The protein below binds the small molecule below.
Small molecule (SMILES): CC(=O)N[C@@H]1[C@@H](O)[C@H](O)[C@@H](CO)O[C@H]1O

Sequence of chain 1.B:
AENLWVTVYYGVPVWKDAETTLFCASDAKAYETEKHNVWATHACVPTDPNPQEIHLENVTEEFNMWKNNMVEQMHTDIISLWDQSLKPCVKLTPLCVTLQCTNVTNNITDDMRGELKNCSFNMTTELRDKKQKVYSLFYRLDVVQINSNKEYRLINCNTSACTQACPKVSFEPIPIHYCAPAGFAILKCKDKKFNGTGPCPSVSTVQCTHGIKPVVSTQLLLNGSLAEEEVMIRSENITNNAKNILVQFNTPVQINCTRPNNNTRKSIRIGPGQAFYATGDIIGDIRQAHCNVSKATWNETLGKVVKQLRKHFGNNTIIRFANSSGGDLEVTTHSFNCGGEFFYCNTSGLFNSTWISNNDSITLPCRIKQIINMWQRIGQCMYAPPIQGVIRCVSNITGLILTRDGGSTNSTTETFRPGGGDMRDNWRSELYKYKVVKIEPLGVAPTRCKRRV

Binding-site contacts:
Ligand atom C2 contacts residue ILE108 of chain 1.B at 3.8 Å (hydrophobic).
Ligand atom C4 contacts residue ASN103 of chain 1.B at 4.2 Å.
Ligand atom C6 contacts residue ARG140 of chain 1.B at 3.6 Å.
Ligand atom C8 contacts residue ASN103 of chain 1.B at 3.7 Å.
Ligand atom C1 contacts residue ASN103 of chain 1.B at 1.4 Å.
Ligand atom N2 contacts residue ILE108 of chain 1.B at 3.8 Å.
Ligand atom O7 contacts residue ASN103 of chain 1.B at 3.0 Å (h-bond).
Ligand atom C2 contacts residue ASN103 of chain 1.B at 2.5 Å.
Ligand atom C7 contacts residue ASN103 of chain 1.B at 3.0 Å.
Ligand atom O5 contacts residue ARG140 of chain 1.B at 4.2 Å.
Ligand atom O3 contacts residue ILE108 of chain 1.B at 4.1 Å.
Ligand atom N2 contacts residue ASN103 of chain 1.B at 3.0 Å (h-bond).
Ligand atom O6 contacts residue ARG140 of chain 1.B at 4.5 Å.
Ligand atom C8 contacts residue ILE108 of chain 1.B at 4.3 Å (hydrophobic).
Ligand atom C3 contacts residue ASN103 of chain 1.B at 3.8 Å.
Ligand atom C5 contacts residue ASN103 of chain 1.B at 3.7 Å.
Ligand atom O5 contacts residue ASN103 of chain 1.B at 2.4 Å (h-bond).